Sequence of chain 35.A:
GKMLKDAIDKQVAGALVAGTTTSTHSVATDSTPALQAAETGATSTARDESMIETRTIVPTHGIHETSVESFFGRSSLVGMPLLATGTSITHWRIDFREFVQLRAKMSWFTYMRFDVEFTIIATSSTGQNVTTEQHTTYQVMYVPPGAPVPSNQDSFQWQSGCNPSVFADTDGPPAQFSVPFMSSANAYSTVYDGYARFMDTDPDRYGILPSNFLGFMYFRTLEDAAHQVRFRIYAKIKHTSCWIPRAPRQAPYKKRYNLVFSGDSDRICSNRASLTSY

Sequence of chain 48.B:
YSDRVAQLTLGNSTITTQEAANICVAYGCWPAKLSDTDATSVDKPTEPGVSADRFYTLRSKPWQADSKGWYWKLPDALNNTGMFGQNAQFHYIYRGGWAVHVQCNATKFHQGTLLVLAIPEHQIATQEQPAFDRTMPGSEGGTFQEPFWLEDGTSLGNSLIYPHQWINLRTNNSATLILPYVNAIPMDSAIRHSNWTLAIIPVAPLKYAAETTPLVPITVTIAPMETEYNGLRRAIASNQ

Binding-site contacts:
Ligand atom N7 contacts residue TRP38 of chain 48.B at 4.2 Å.
Ligand atom N6 contacts residue TRP38 of chain 48.B at 4.0 Å.
Ligand atom N1 contacts residue TRP38 of chain 48.B at 3.3 Å.
Ligand atom O2' contacts residue TRP38 of chain 48.B at 4.2 Å.
Ligand atom C1' contacts residue TRP38 of chain 48.B at 4.0 Å (hydrophobic).
Ligand atom N3 contacts residue TRP38 of chain 48.B at 3.2 Å.
Ligand atom C8 contacts residue TRP38 of chain 48.B at 4.3 Å (hydrophobic).
Ligand atom N9 contacts residue TRP38 of chain 48.B at 3.7 Å.
Ligand atom N6 contacts residue VAL30 of chain 35.A at 4.3 Å.
Ligand atom C5 contacts residue TRP38 of chain 48.B at 3.7 Å (hydrophobic).
Ligand atom C6 contacts residue TRP38 of chain 48.B at 3.6 Å (hydrophobic).
Ligand atom C2 contacts residue TRP38 of chain 48.B at 3.1 Å (hydrophobic).
Ligand atom C4 contacts residue TRP38 of chain 48.B at 3.5 Å (hydrophobic).
Ligand atom O2' contacts residue HIS28 of chain 35.A at 3.2 Å (h-bond).

A small-molecule ligand and the protein it binds are described below.
Small molecule (SMILES): Nc1ncnc2c1ncn2[C@@H]1O[C@H](COP(=O)=O)[C@@H](O[P](=O)(O)OC[C@H]2O[C@@H](n3ccc(=O)[nH]c3=O)[C@H](O)[C@@H]2O)[C@H]1O